Binding-site contacts:
Ligand atom O2 contacts residue FE1 of chain 1.D at 4.1 Å.
Ligand atom P1 contacts residue ASN182 of chain 1.A at 4.2 Å.
Ligand atom O1 contacts residue FE1 of chain 1.D at 2.2 Å.
Ligand atom O2 contacts residue HIS86 of chain 1.A at 4.0 Å.
Ligand atom P1 contacts residue FE1 of chain 1.D at 3.5 Å.
Ligand atom P1 contacts residue ASP202 of chain 1.A at 3.5 Å.
Ligand atom C4 contacts residue ASP88 of chain 1.A at 4.2 Å.
Ligand atom O3 contacts residue HIS227 of chain 1.A at 2.5 Å (h-bond).
Ligand atom O4 contacts residue ASP202 of chain 1.A at 3.1 Å (salt-bridge).
Ligand atom O4 contacts residue ASN182 of chain 1.A at 2.9 Å (h-bond).
Ligand atom C5 contacts residue GLY52 of chain 1.A at 3.1 Å.
Ligand atom O2 contacts residue ASP88 of chain 1.A at 3.8 Å.
Ligand atom O1 contacts residue HIS228 of chain 1.A at 3.1 Å (h-bond).
Ligand atom N1 contacts residue ASP88 of chain 1.A at 4.3 Å.
Ligand atom O1 contacts residue HIS227 of chain 1.A at 3.4 Å (h-bond).
Ligand atom C1 contacts residue ASP88 of chain 1.A at 4.4 Å.
Ligand atom O1 contacts residue FE1 of chain 1.C at 3.6 Å.
Ligand atom P1 contacts residue HIS86 of chain 1.A at 4.3 Å.
Ligand atom O4 contacts residue HIS86 of chain 1.A at 3.2 Å (h-bond).
Ligand atom O1 contacts residue HIS89 of chain 1.A at 4.3 Å.
Ligand atom C4 contacts residue TRP122 of chain 1.A at 3.6 Å (hydrophobic).
Ligand atom O2 contacts residue FE1 of chain 1.C at 3.7 Å.
Ligand atom O1 contacts residue ASP202 of chain 1.A at 2.9 Å (salt-bridge).
Ligand atom O4 contacts residue FE1 of chain 1.C at 2.2 Å.
Ligand atom C2 contacts residue TRP122 of chain 1.A at 4.1 Å (hydrophobic).
Ligand atom C4 contacts residue HIS86 of chain 1.A at 3.8 Å.
Ligand atom O1 contacts residue ASP88 of chain 1.A at 3.4 Å (salt-bridge).
Ligand atom P1 contacts residue FE1 of chain 1.C at 3.2 Å.
Ligand atom O4 contacts residue FE1 of chain 1.D at 3.9 Å.
Ligand atom N1 contacts residue TRP122 of chain 1.A at 4.3 Å.
Ligand atom O4 contacts residue HIS227 of chain 1.A at 3.2 Å (h-bond).
Ligand atom C3 contacts residue SER87 of chain 1.A at 3.8 Å.
Ligand atom C3 contacts residue ASP88 of chain 1.A at 3.4 Å.
Ligand atom C5 contacts residue GLU54 of chain 1.A at 4.5 Å.
Ligand atom C5 contacts residue TRP122 of chain 1.A at 3.8 Å (hydrophobic).
Ligand atom C4 contacts residue SER87 of chain 1.A at 4.3 Å.
Ligand atom P1 contacts residue HIS227 of chain 1.A at 3.0 Å.
Ligand atom O3 contacts residue ASN182 of chain 1.A at 4.4 Å.

Sequence of chain 1.A:
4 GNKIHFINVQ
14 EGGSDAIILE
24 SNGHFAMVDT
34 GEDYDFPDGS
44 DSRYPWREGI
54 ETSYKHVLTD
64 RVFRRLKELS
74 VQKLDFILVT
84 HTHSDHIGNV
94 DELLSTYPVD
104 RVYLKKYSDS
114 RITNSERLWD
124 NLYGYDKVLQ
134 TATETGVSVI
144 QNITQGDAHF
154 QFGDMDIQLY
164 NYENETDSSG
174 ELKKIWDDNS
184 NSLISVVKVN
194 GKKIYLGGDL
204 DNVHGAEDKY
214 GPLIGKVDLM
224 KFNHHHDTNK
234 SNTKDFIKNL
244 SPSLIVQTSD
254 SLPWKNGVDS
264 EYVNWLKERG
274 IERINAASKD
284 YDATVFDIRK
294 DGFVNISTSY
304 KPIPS

This protein binds this small molecule.
Small molecule (SMILES): C[N+](C)(C)CCOP(=O)(O)O